Sequence of chain 1.B:
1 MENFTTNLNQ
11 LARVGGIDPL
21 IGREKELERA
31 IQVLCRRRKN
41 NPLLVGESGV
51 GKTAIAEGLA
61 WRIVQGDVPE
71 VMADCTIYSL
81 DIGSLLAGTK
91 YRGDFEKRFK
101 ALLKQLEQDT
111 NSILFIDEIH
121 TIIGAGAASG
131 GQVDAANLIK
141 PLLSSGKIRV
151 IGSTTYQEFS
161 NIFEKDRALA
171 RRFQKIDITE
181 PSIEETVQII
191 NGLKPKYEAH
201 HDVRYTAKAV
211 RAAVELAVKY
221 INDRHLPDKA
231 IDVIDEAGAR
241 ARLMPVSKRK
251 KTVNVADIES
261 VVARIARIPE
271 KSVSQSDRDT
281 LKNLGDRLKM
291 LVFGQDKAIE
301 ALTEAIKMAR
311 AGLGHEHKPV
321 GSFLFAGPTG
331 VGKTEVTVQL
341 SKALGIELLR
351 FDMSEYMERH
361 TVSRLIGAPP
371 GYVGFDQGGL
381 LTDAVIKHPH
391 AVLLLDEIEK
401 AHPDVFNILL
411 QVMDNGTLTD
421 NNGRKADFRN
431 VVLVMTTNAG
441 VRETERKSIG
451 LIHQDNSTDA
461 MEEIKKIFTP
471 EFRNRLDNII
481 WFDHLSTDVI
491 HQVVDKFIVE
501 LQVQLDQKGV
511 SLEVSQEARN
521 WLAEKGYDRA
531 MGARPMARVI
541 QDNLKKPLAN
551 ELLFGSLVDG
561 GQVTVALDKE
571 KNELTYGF

Sequence of chain 1.A:
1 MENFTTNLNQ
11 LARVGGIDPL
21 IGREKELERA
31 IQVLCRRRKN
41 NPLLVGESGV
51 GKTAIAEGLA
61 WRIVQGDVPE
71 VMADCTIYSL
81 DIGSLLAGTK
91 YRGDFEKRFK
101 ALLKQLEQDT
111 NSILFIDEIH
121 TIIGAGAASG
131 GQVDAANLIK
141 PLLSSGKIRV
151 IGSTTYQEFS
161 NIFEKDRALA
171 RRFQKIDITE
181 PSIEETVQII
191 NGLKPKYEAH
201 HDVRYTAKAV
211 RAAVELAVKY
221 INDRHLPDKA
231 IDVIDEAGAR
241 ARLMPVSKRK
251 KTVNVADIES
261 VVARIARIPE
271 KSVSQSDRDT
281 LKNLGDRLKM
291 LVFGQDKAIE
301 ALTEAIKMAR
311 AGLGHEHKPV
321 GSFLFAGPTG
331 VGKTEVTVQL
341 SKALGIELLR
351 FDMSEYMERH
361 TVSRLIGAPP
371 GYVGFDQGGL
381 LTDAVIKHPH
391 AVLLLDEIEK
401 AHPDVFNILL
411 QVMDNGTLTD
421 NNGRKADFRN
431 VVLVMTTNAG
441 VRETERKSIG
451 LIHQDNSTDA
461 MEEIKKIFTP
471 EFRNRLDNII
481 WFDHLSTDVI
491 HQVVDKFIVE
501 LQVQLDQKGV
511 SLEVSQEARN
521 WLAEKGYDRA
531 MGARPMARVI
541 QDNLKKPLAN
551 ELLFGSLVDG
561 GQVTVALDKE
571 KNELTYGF

A small-molecule ligand and the protein it binds are described below.
Small molecule (SMILES): Nc1ncnc2c1ncn2[C@@H]1O[C@H](COP(=O)(O)OP(=O)(O)OP(O)(O)=S)[C@@H](O)[C@H]1O

Binding-site contacts:
Ligand atom O1A contacts residue GLY332 of chain 1.B at 2.9 Å.
Ligand atom O4' contacts residue GLU335 of chain 1.B at 3.5 Å.
Ligand atom O1A contacts residue GLU335 of chain 1.B at 3.1 Å (salt-bridge).
Ligand atom C2 contacts residue LYS496 of chain 1.B at 3.5 Å.
Ligand atom N7 contacts residue GLY332 of chain 1.B at 3.3 Å (h-bond).
Ligand atom C2' contacts residue PHE497 of chain 1.B at 3.8 Å (hydrophobic).
Ligand atom O3G contacts residue ARG534 of chain 1.B at 3.2 Å (salt-bridge).
Ligand atom N7 contacts residue VAL331 of chain 1.B at 3.4 Å.
Ligand atom S1G contacts residue LYS333 of chain 1.B at 3.1 Å (salt-bridge).
Ligand atom O2G contacts residue ARG475 of chain 1.A at 2.6 Å (salt-bridge).
Ligand atom N7 contacts residue ALA533 of chain 1.B at 3.7 Å.
Ligand atom N1 contacts residue VAL292 of chain 1.B at 3.6 Å.
Ligand atom N3 contacts residue LYS496 of chain 1.B at 3.1 Å (salt-bridge).
Ligand atom N1 contacts residue PHE293 of chain 1.B at 2.8 Å (h-bond).
Ligand atom O2B contacts residue LYS333 of chain 1.B at 3.2 Å (salt-bridge).
Ligand atom O2A contacts residue THR334 of chain 1.B at 3.4 Å (h-bond).
Ligand atom O3G contacts residue GLY330 of chain 1.B at 2.7 Å (h-bond).
Ligand atom C6 contacts residue PHE293 of chain 1.B at 3.6 Å (hydrophobic).
Ligand atom C8 contacts residue ALA533 of chain 1.B at 3.6 Å (hydrophobic).
Ligand atom O1B contacts residue THR334 of chain 1.B at 2.7 Å (h-bond).
Ligand atom N6 contacts residue PHE293 of chain 1.B at 2.9 Å (h-bond).
Ligand atom C2 contacts residue VAL292 of chain 1.B at 3.7 Å (hydrophobic).
Ligand atom O2' contacts residue ARG534 of chain 1.B at 3.5 Å (salt-bridge).
Ligand atom N3 contacts residue LEU291 of chain 1.B at 3.6 Å.
Ligand atom N7 contacts residue GLY330 of chain 1.B at 3.5 Å (h-bond).
Ligand atom S1G contacts residue THR329 of chain 1.B at 3.6 Å.
Ligand atom C8 contacts residue GLY330 of chain 1.B at 3.7 Å.
Ligand atom O2G contacts residue ARG534 of chain 1.B at 3.7 Å.
Ligand atom O1A contacts residue THR334 of chain 1.B at 3.3 Å (h-bond).
Ligand atom O5' contacts residue GLY332 of chain 1.B at 3.6 Å (h-bond).
Ligand atom C2 contacts residue LEU291 of chain 1.B at 3.1 Å (hydrophobic).
Ligand atom O1B contacts residue LYS333 of chain 1.B at 3.7 Å.
Ligand atom N6 contacts residue LEU485 of chain 1.B at 3.7 Å.
Ligand atom PG contacts residue ARG534 of chain 1.B at 3.8 Å.
Ligand atom O2' contacts residue ALA533 of chain 1.B at 3.3 Å.
Ligand atom C2 contacts residue PHE293 of chain 1.B at 3.5 Å (hydrophobic).
Ligand atom C8 contacts residue GLY332 of chain 1.B at 3.5 Å.
Ligand atom O3G contacts residue THR329 of chain 1.B at 3.5 Å.
Ligand atom O1A contacts residue LYS333 of chain 1.B at 3.0 Å (salt-bridge).
Ligand atom O3A contacts residue ARG534 of chain 1.B at 3.1 Å (salt-bridge).